A protein and the small-molecule ligand that binds it are described below.
Small molecule (SMILES): Nc1ccn([C@H]2C[C@H](O)[C@@H](COP(=O)(O)O)O2)c(=O)n1

Binding-site contacts:
Ligand atom N3 contacts residue ASP202 of chain 1.SA at 4.2 Å.
Ligand atom N1 contacts residue PRO204 of chain 1.SA at 4.2 Å.
Ligand atom C2' contacts residue PRO204 of chain 1.SA at 4.0 Å (hydrophobic).
Ligand atom C6 contacts residue PRO204 of chain 1.SA at 3.9 Å (hydrophobic).
Ligand atom C1' contacts residue DA1 of chain 1.TE at 3.9 Å.
Ligand atom C4 contacts residue ASP202 of chain 1.SA at 3.0 Å.
Ligand atom C4 contacts residue VAL203 of chain 1.SA at 4.1 Å (hydrophobic).
Ligand atom C5 contacts residue PRO204 of chain 1.SA at 3.6 Å (hydrophobic).
Ligand atom C5 contacts residue VAL203 of chain 1.SA at 3.8 Å (hydrophobic).
Ligand atom C2 contacts residue DA1 of chain 1.TE at 4.2 Å.
Ligand atom O3' contacts residue DA1 of chain 1.TE at 1.6 Å.
Ligand atom C6 contacts residue ASP202 of chain 1.SA at 4.3 Å.
Ligand atom N3 contacts residue PRO204 of chain 1.SA at 4.0 Å.
Ligand atom C2' contacts residue DA1 of chain 1.TE at 2.9 Å.
Ligand atom O2 contacts residue DA1 of chain 1.TE at 3.4 Å (h-bond).
Ligand atom C4' contacts residue DA1 of chain 1.TE at 4.0 Å.
Ligand atom C4 contacts residue PRO204 of chain 1.SA at 3.8 Å (hydrophobic).
Ligand atom C3' contacts residue DA1 of chain 1.TE at 2.6 Å.
Ligand atom C5' contacts residue PRO204 of chain 1.SA at 4.5 Å (hydrophobic).
Ligand atom N4 contacts residue PRO204 of chain 1.SA at 4.2 Å.
Ligand atom N4 contacts residue VAL203 of chain 1.SA at 3.4 Å (h-bond).
Ligand atom C5 contacts residue ASP202 of chain 1.SA at 3.1 Å.
Ligand atom N4 contacts residue ASP202 of chain 1.SA at 2.4 Å (salt-bridge).
Ligand atom C2 contacts residue PRO204 of chain 1.SA at 4.3 Å (hydrophobic).

Sequence of chain 1.SA:
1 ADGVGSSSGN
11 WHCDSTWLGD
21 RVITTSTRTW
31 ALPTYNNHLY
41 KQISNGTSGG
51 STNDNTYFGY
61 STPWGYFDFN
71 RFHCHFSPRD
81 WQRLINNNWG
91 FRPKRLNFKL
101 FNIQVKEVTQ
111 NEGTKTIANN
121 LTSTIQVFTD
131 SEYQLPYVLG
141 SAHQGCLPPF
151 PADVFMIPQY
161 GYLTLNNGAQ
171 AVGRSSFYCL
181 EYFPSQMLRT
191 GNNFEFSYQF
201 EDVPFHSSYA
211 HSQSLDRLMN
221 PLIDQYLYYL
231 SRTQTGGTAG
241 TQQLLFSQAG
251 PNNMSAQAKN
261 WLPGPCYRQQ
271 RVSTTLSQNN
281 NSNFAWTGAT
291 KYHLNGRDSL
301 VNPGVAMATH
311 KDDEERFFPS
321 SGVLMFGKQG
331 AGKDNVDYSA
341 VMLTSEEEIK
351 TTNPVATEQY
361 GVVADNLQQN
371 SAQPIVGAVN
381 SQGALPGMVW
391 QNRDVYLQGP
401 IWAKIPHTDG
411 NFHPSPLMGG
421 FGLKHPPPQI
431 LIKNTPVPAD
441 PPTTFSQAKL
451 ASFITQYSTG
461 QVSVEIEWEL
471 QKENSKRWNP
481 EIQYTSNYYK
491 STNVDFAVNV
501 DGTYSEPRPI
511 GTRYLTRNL